Sequence of chain 4.A:
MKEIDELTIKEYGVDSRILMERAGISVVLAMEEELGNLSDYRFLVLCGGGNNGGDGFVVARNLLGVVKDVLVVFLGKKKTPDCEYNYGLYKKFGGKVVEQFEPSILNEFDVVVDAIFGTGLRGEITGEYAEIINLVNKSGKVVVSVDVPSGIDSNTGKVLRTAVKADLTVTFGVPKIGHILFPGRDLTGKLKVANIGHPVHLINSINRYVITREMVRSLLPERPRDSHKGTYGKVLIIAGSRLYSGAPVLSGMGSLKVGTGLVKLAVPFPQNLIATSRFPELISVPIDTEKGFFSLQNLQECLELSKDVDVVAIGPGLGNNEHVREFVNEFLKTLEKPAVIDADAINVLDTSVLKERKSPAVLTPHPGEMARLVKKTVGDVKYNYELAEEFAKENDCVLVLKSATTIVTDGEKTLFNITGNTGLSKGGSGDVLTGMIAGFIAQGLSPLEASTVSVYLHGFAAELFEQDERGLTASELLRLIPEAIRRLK

The small molecule below binds the protein below.
Small molecule (SMILES): CC(C)C[C@H](NC(=O)[C@H](CC1=c2ccccc2=NC1)NC(=O)[C@H](C)N)C(=O)N[C@@H](Cc1ccccc1)C(=O)N[C@@H](CCC(=O)O)C(=O)N[C@@H](C)C=O

Sequence of chain 8.A:
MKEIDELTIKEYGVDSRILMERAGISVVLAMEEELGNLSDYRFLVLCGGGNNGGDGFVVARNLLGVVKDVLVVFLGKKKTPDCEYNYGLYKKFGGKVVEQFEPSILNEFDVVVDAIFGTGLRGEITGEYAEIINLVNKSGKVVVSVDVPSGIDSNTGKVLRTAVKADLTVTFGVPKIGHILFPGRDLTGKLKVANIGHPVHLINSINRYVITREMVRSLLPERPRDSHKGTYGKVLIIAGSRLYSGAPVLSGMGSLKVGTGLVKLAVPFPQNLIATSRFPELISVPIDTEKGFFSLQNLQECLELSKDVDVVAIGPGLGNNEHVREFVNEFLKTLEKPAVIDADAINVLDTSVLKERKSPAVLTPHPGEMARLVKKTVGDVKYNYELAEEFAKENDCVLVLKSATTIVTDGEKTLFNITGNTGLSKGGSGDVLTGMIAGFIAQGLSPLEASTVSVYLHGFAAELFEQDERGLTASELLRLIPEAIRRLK

Binding-site contacts:
Ligand atom CE1 contacts residue SER38 of chain 8.A at 3.9 Å.
Ligand atom CG contacts residue VAL40 of chain 4.A at 3.8 Å (hydrophobic).
Ligand atom CD2 contacts residue GLU45 of chain 8.A at 3.7 Å.
Ligand atom O contacts residue ASN207 of chain 8.A at 3.2 Å (h-bond).
Ligand atom CD1 contacts residue ASN74 of chain 4.A at 3.9 Å.
Ligand atom CZ2 contacts residue ASN207 of chain 8.A at 3.7 Å.
Ligand atom O contacts residue ASN207 of chain 8.A at 2.8 Å (h-bond).
Ligand atom CD1 contacts residue VAL40 of chain 4.A at 3.9 Å (hydrophobic).
Ligand atom N contacts residue VAL205 of chain 8.A at 2.8 Å (h-bond).
Ligand atom CH2 contacts residue ILE37 of chain 4.A at 3.9 Å (hydrophobic).
Ligand atom CA contacts residue GLU44 of chain 4.A at 3.9 Å.
Ligand atom CA contacts residue VAL205 of chain 8.A at 3.9 Å (hydrophobic).
Ligand atom CA contacts residue VAL205 of chain 8.A at 3.2 Å (hydrophobic).
Ligand atom O contacts residue LYS204 of chain 8.A at 3.8 Å.
Ligand atom CD2 contacts residue LEU41 of chain 8.A at 3.4 Å (hydrophobic).
Ligand atom CD1 contacts residue SER38 of chain 8.A at 3.8 Å.
Ligand atom NE1 contacts residue VAL40 of chain 4.A at 3.9 Å.
Ligand atom CD2 contacts residue VAL40 of chain 4.A at 3.6 Å (hydrophobic).
Ligand atom N contacts residue GLU44 of chain 4.A at 3.1 Å (salt-bridge).
Ligand atom O contacts residue VAL205 of chain 8.A at 3.5 Å (h-bond).
Ligand atom CZ contacts residue ALA42 of chain 8.A at 3.6 Å (hydrophobic).
Ligand atom N contacts residue GLU44 of chain 4.A at 2.9 Å (salt-bridge).
Ligand atom O contacts residue ALA206 of chain 8.A at 3.2 Å.
Ligand atom CE3 contacts residue LEU41 of chain 4.A at 3.9 Å (hydrophobic).
Ligand atom CE1 contacts residue ALA206 of chain 8.A at 3.9 Å (hydrophobic).
Ligand atom CE2 contacts residue ASN207 of chain 8.A at 3.5 Å.
Ligand atom CZ2 contacts residue ASN74 of chain 4.A at 3.5 Å.
Ligand atom CB contacts residue GLU44 of chain 4.A at 3.5 Å.
Ligand atom NE1 contacts residue ASN74 of chain 4.A at 3.0 Å (h-bond).
Ligand atom CH2 contacts residue ARG34 of chain 8.A at 3.5 Å.
Ligand atom C contacts residue VAL205 of chain 8.A at 3.4 Å (hydrophobic).
Ligand atom CE2 contacts residue GLU45 of chain 8.A at 3.8 Å.
Ligand atom CZ2 contacts residue ARG34 of chain 8.A at 3.7 Å.
Ligand atom NE1 contacts residue ASN207 of chain 8.A at 3.5 Å (h-bond).
Ligand atom CD1 contacts residue ASN207 of chain 8.A at 3.5 Å.
Ligand atom C contacts residue GLU44 of chain 4.A at 3.8 Å.
Ligand atom O contacts residue VAL205 of chain 8.A at 2.9 Å (h-bond).
Ligand atom CE2 contacts residue VAL40 of chain 4.A at 3.7 Å (hydrophobic).
Ligand atom CA contacts residue GLU44 of chain 4.A at 3.8 Å.
Ligand atom CZ contacts residue SER38 of chain 8.A at 3.5 Å.